A protein and the small-molecule ligand that binds it are described below.
Small molecule (SMILES): Nc1nc(O)c2[nH]cc(CN[C@H](CO)CCP(=O)(O)O)c2n1

Binding-site contacts:
Ligand atom N contacts residue POP1 of chain 1.F at 2.9 Å (h-bond).
Ligand atom CD contacts residue POP1 of chain 1.F at 3.4 Å.
Ligand atom OD contacts residue GLU163 of chain 1.A at 3.7 Å.
Ligand atom CA contacts residue ILE165 of chain 1.A at 3.4 Å (hydrophobic).
Ligand atom O3 contacts residue GLY169 of chain 1.A at 2.7 Å (h-bond).
Ligand atom N3 contacts residue PHE216 of chain 1.A at 3.4 Å.
Ligand atom O2 contacts residue LYS170 of chain 1.A at 3.6 Å.
Ligand atom P contacts residue THR168 of chain 1.A at 3.4 Å.
Ligand atom C4 contacts residue PHE216 of chain 1.A at 3.6 Å (hydrophobic).
Ligand atom CD contacts residue GLU163 of chain 1.A at 3.2 Å.
Ligand atom OD contacts residue ASP164 of chain 1.A at 2.7 Å (salt-bridge).
Ligand atom O1 contacts residue TYR135 of chain 1.A at 2.5 Å (h-bond).
Ligand atom N1 contacts residue VAL217 of chain 1.A at 2.6 Å (h-bond).
Ligand atom C10 contacts residue POP1 of chain 1.F at 3.2 Å.
Ligand atom N2 contacts residue PHE216 of chain 1.A at 3.4 Å.
Ligand atom O1 contacts residue THR168 of chain 1.A at 2.8 Å (h-bond).
Ligand atom CG contacts residue POP1 of chain 1.F at 3.6 Å.
Ligand atom N2 contacts residue VAL217 of chain 1.A at 2.8 Å (h-bond).
Ligand atom C2 contacts residue PHE216 of chain 1.A at 3.2 Å (hydrophobic).
Ligand atom O6 contacts residue LYS195 of chain 1.A at 2.8 Å (salt-bridge).
Ligand atom CB contacts residue THR171 of chain 1.A at 3.6 Å.
Ligand atom CD contacts residue ASP164 of chain 1.A at 3.4 Å.
Ligand atom C2 contacts residue VAL217 of chain 1.A at 3.1 Å (hydrophobic).
Ligand atom N2 contacts residue LEU222 of chain 1.A at 3.4 Å.
Ligand atom O3 contacts residue ASP167 of chain 1.A at 3.0 Å (salt-bridge).
Ligand atom O1 contacts residue ASP167 of chain 1.A at 3.4 Å.
Ligand atom N2 contacts residue ASP223 of chain 1.A at 2.8 Å (salt-bridge).
Ligand atom CB contacts residue TYR135 of chain 1.A at 3.5 Å (hydrophobic).
Ligand atom C8 contacts residue TYR135 of chain 1.A at 3.4 Å (hydrophobic).
Ligand atom O2 contacts residue THR168 of chain 1.A at 3.4 Å (h-bond).
Ligand atom C6 contacts residue PHE216 of chain 1.A at 3.4 Å (hydrophobic).
Ligand atom O3 contacts residue THR168 of chain 1.A at 3.2 Å (h-bond).
Ligand atom O6 contacts residue PHE216 of chain 1.A at 3.6 Å.
Ligand atom C8 contacts residue ASP167 of chain 1.A at 3.5 Å.
Ligand atom O2 contacts residue THR171 of chain 1.A at 2.6 Å (h-bond).
Ligand atom C5 contacts residue PHE216 of chain 1.A at 3.4 Å (hydrophobic).
Ligand atom O6 contacts residue VAL217 of chain 1.A at 3.2 Å (h-bond).
Ligand atom OD contacts residue POP1 of chain 1.F at 3.2 Å (h-bond).
Ligand atom N7 contacts residue ASP167 of chain 1.A at 2.7 Å (salt-bridge).
Ligand atom N1 contacts residue PHE216 of chain 1.A at 3.4 Å.

Sequence of chain 1.A:
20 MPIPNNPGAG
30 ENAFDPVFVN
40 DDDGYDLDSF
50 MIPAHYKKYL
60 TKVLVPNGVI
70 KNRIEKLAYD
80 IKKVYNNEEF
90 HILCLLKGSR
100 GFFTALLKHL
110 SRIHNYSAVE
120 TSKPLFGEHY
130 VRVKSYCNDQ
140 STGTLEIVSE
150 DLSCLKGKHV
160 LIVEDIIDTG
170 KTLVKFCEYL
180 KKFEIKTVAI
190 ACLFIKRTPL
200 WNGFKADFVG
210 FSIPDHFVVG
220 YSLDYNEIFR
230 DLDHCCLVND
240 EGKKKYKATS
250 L